Binding-site contacts:
Ligand atom C contacts residue ASP146 of chain 1.F at 3.6 Å.
Ligand atom N contacts residue THR142 of chain 1.D at 3.0 Å (h-bond).
Ligand atom CA contacts residue THR142 of chain 1.D at 3.3 Å.
Ligand atom NH1 contacts residue ASP146 of chain 1.C at 2.8 Å (salt-bridge).
Ligand atom OXT contacts residue THR142 of chain 1.D at 4.1 Å.
Ligand atom NH2 contacts residue GLY122 of chain 1.C at 3.5 Å (h-bond).
Ligand atom O contacts residue GLY145 of chain 1.F at 3.4 Å.
Ligand atom CB contacts residue THR142 of chain 1.D at 4.0 Å.
Ligand atom OXT contacts residue THR148 of chain 1.F at 3.4 Å (h-bond).
Ligand atom CB contacts residue SER129 of chain 1.D at 4.0 Å.
Ligand atom CZ contacts residue ASP146 of chain 1.F at 3.9 Å.
Ligand atom CZ contacts residue GLY122 of chain 1.C at 4.0 Å.
Ligand atom C contacts residue ILE143 of chain 1.D at 4.0 Å (hydrophobic).
Ligand atom O contacts residue ALA144 of chain 1.D at 3.0 Å (h-bond).
Ligand atom NH2 contacts residue PRO121 of chain 1.C at 3.5 Å.
Ligand atom CZ contacts residue ASP146 of chain 1.C at 3.5 Å.
Ligand atom CB contacts residue ASP132 of chain 1.D at 3.4 Å.
Ligand atom N contacts residue THR148 of chain 1.F at 3.1 Å (h-bond).
Ligand atom CG contacts residue ASP147 of chain 1.F at 4.0 Å.
Ligand atom NH2 contacts residue ASP146 of chain 1.C at 2.7 Å (salt-bridge).
Ligand atom CG contacts residue ASP132 of chain 1.D at 3.7 Å.
Ligand atom C contacts residue THR142 of chain 1.D at 3.7 Å.
Ligand atom N contacts residue ASP147 of chain 1.F at 3.1 Å (salt-bridge).
Ligand atom N contacts residue ASP132 of chain 1.D at 2.6 Å (salt-bridge).
Ligand atom OXT contacts residue GLY145 of chain 1.F at 3.5 Å.
Ligand atom OXT contacts residue ASP147 of chain 1.F at 3.1 Å (salt-bridge).
Ligand atom O contacts residue ILE143 of chain 1.D at 3.7 Å.
Ligand atom OXT contacts residue ASP146 of chain 1.F at 2.7 Å (salt-bridge).
Ligand atom OD contacts residue HIS125 of chain 1.D at 3.9 Å.
Ligand atom C contacts residue ALA144 of chain 1.D at 4.0 Å (hydrophobic).
Ligand atom NH1 contacts residue GLY122 of chain 1.C at 3.7 Å.
Ligand atom C contacts residue GLY145 of chain 1.F at 3.9 Å.
Ligand atom CB contacts residue ALA128 of chain 1.D at 3.8 Å (hydrophobic).
Ligand atom NE contacts residue SER129 of chain 1.D at 3.9 Å.
Ligand atom OD contacts residue SER129 of chain 1.D at 3.6 Å.
Ligand atom CA contacts residue ASP147 of chain 1.F at 4.0 Å.
Ligand atom NH1 contacts residue ASP146 of chain 1.F at 3.8 Å.
Ligand atom NH2 contacts residue ASP146 of chain 1.F at 3.8 Å.
Ligand atom CA contacts residue ASP132 of chain 1.D at 3.5 Å.
Ligand atom O contacts residue ASP146 of chain 1.F at 3.6 Å (salt-bridge).

The small molecule below binds the protein below.
Small molecule (SMILES): [H]/N=C(\N)NOCC[C@H](N)C(=O)O

Sequence of chain 1.D:
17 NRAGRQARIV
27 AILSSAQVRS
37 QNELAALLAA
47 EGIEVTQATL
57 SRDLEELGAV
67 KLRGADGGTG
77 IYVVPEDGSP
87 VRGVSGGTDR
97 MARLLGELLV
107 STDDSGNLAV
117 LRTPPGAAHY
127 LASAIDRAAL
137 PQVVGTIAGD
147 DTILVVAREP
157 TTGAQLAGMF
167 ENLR

Sequence of chain 1.C:
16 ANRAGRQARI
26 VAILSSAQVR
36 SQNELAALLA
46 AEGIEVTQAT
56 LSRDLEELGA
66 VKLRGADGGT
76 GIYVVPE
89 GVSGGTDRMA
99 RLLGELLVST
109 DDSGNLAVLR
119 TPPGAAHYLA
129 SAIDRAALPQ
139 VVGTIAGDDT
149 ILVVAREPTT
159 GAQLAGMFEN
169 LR

Sequence of chain 1.F:
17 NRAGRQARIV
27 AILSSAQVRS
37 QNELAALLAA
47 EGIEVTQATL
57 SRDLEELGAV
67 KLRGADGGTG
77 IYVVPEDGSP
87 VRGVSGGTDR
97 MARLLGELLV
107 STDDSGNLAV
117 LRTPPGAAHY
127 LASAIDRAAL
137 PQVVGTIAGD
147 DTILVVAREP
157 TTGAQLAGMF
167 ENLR